Binding-site contacts:
Ligand atom O1P contacts residue ARG405 of chain 1.B at 2.7 Å (salt-bridge).
Ligand atom C4 contacts residue GLY434 of chain 1.B at 3.4 Å.
Ligand atom O3 contacts residue ARG432 of chain 1.B at 2.8 Å (salt-bridge).
Ligand atom O3P contacts residue ARG405 of chain 1.B at 2.9 Å (salt-bridge).
Ligand atom O4 contacts residue GLY434 of chain 1.B at 2.6 Å (h-bond).
Ligand atom O4 contacts residue GLY436 of chain 1.B at 3.7 Å.
Ligand atom O5P contacts residue THR350 of chain 1.B at 2.6 Å (h-bond).
Ligand atom O4P contacts residue THR348 of chain 1.B at 2.5 Å (h-bond).
Ligand atom P2 contacts residue THR349 of chain 1.B at 3.7 Å.
Ligand atom O1 contacts residue GLY434 of chain 1.B at 3.7 Å.
Ligand atom C3 contacts residue GLY434 of chain 1.B at 3.6 Å.
Ligand atom O5P contacts residue SER435 of chain 1.B at 2.7 Å (h-bond).
Ligand atom O6P contacts residue SER353 of chain 1.B at 3.6 Å (h-bond).
Ligand atom O2 contacts residue LEU347 of chain 1.B at 3.5 Å.
Ligand atom O6P contacts residue GLY436 of chain 1.B at 2.9 Å (h-bond).
Ligand atom C6 contacts residue THR438 of chain 1.B at 3.5 Å.
Ligand atom O6 contacts residue SER435 of chain 1.B at 3.8 Å.
Ligand atom C3 contacts residue ARG432 of chain 1.B at 3.3 Å.
Ligand atom O3P contacts residue TRP398 of chain 1.B at 2.7 Å (h-bond).
Ligand atom O5P contacts residue THR349 of chain 1.B at 3.4 Å (h-bond).
Ligand atom O6 contacts residue THR349 of chain 1.B at 3.1 Å (h-bond).
Ligand atom O4P contacts residue ARG352 of chain 1.B at 3.8 Å.
Ligand atom C6 contacts residue LEU347 of chain 1.B at 3.7 Å (hydrophobic).
Ligand atom O3 contacts residue GLY430 of chain 1.B at 3.2 Å.
Ligand atom O5P contacts residue THR348 of chain 1.B at 3.6 Å.
Ligand atom P1 contacts residue ARG405 of chain 1.B at 3.7 Å.
Ligand atom O2 contacts residue GLY430 of chain 1.B at 3.6 Å.
Ligand atom P2 contacts residue SER435 of chain 1.B at 3.3 Å.
Ligand atom C5 contacts residue GLY434 of chain 1.B at 3.4 Å.
Ligand atom O3 contacts residue TRP398 of chain 1.B at 3.7 Å.
Ligand atom O4P contacts residue SER353 of chain 1.B at 2.7 Å (h-bond).
Ligand atom O6 contacts residue THR348 of chain 1.B at 3.6 Å.
Ligand atom P2 contacts residue SER353 of chain 1.B at 3.7 Å.
Ligand atom C6 contacts residue SER353 of chain 1.B at 3.7 Å.
Ligand atom O4 contacts residue THR438 of chain 1.B at 3.5 Å (h-bond).
Ligand atom P2 contacts residue THR348 of chain 1.B at 3.5 Å.
Ligand atom O6P contacts residue SER435 of chain 1.B at 3.0 Å (h-bond).
Ligand atom O2P contacts residue PRO433 of chain 1.B at 3.7 Å.
Ligand atom O2P contacts residue GLY434 of chain 1.B at 2.9 Å (h-bond).
Ligand atom O4 contacts residue TYR437 of chain 1.B at 2.9 Å (h-bond).

This protein binds this small molecule.
Small molecule (SMILES): O=P(O)(O)OC[C@H]1O[C@](O)(COP(=O)(O)O)[C@@H](O)[C@@H]1O

Sequence of chain 1.B:
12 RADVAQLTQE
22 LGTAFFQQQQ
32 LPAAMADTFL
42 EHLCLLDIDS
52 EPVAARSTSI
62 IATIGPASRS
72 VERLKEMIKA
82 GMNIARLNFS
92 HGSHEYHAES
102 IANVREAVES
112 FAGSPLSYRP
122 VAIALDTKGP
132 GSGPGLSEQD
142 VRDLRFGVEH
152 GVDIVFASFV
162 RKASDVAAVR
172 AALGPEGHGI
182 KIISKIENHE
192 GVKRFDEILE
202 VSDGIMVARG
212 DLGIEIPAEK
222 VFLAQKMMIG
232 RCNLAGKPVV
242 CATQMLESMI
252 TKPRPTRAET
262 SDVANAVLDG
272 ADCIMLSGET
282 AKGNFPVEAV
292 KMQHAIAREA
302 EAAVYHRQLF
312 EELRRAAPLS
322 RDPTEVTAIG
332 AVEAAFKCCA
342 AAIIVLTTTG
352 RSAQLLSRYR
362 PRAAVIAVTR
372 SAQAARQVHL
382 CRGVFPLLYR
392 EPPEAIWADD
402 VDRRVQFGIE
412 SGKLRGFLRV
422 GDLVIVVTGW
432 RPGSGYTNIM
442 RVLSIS